Sequence of chain 1.B:
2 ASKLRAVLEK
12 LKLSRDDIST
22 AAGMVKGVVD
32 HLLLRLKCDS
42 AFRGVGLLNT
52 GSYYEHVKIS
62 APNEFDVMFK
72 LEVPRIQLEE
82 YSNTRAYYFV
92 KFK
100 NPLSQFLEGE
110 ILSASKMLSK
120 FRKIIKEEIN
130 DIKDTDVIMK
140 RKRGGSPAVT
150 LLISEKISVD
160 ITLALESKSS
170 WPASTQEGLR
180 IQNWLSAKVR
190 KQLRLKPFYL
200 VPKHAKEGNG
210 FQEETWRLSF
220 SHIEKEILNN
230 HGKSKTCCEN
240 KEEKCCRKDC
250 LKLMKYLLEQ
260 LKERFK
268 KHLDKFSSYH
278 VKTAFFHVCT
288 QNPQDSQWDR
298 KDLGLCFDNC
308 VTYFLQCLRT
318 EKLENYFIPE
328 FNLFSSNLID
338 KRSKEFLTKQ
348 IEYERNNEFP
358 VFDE

Binding-site contacts:
Ligand atom C16 contacts residue SER274 of chain 1.B at 3.9 Å.
Ligand atom N1 contacts residue TYR276 of chain 1.B at 3.6 Å.
Ligand atom P18 contacts residue SER274 of chain 1.B at 3.7 Å.
Ligand atom N3 contacts residue ARG216 of chain 1.B at 3.7 Å.
Ligand atom C2 contacts residue TYR276 of chain 1.B at 3.4 Å (hydrophobic).
Ligand atom N9 contacts residue TYR276 of chain 1.B at 3.5 Å.
Ligand atom O23 contacts residue LYS141 of chain 1.B at 3.9 Å.
Ligand atom C38 contacts residue ARG216 of chain 1.B at 3.9 Å.
Ligand atom C6 contacts residue TYR276 of chain 1.B at 3.5 Å (hydrophobic).
Ligand atom C25 contacts residue GLY143 of chain 1.B at 3.5 Å.
Ligand atom C34 contacts residue PRO146 of chain 1.B at 3.9 Å (hydrophobic).
Ligand atom C38 contacts residue PRO146 of chain 1.B at 3.8 Å (hydrophobic).
Ligand atom C37 contacts residue PRO146 of chain 1.B at 3.7 Å (hydrophobic).
Ligand atom N41 contacts residue ASP159 of chain 1.B at 3.0 Å (salt-bridge).
Ligand atom C34 contacts residue ARG216 of chain 1.B at 3.8 Å.
Ligand atom C40 contacts residue ASP67 of chain 1.B at 3.7 Å.
Ligand atom O23 contacts residue ARG142 of chain 1.B at 3.8 Å.
Ligand atom C6 contacts residue ARG216 of chain 1.B at 3.7 Å.
Ligand atom C1' contacts residue TYR276 of chain 1.B at 3.7 Å (hydrophobic).
Ligand atom C1' contacts residue LEU330 of chain 1.B at 3.9 Å (hydrophobic).
Ligand atom O2' contacts residue LEU330 of chain 1.B at 3.5 Å.
Ligand atom O31 contacts residue SER145 of chain 1.B at 3.2 Å.
Ligand atom O29 contacts residue LYS202 of chain 1.B at 3.2 Å.
Ligand atom N01 contacts residue SER220 of chain 1.B at 3.5 Å (h-bond).
Ligand atom N41 contacts residue ASP67 of chain 1.B at 2.5 Å (salt-bridge).
Ligand atom C2 contacts residue ARG216 of chain 1.B at 3.2 Å.
Ligand atom O19 contacts residue SER274 of chain 1.B at 2.7 Å (h-bond).
Ligand atom N7 contacts residue TYR276 of chain 1.B at 3.7 Å.
Ligand atom N41 contacts residue THR161 of chain 1.B at 3.8 Å.
Ligand atom C8 contacts residue TYR276 of chain 1.B at 3.6 Å (hydrophobic).
Ligand atom O43 contacts residue ARG216 of chain 1.B at 2.9 Å (salt-bridge).
Ligand atom N3 contacts residue TYR276 of chain 1.B at 3.4 Å.
Ligand atom N35 contacts residue ARG216 of chain 1.B at 2.9 Å (salt-bridge).
Ligand atom C5 contacts residue TYR276 of chain 1.B at 3.6 Å (hydrophobic).
Ligand atom C4 contacts residue TYR276 of chain 1.B at 3.5 Å (hydrophobic).
Ligand atom C36 contacts residue PRO146 of chain 1.B at 3.5 Å (hydrophobic).
Ligand atom O17 contacts residue SER274 of chain 1.B at 3.8 Å.
Ligand atom O4' contacts residue TYR276 of chain 1.B at 3.7 Å.
Ligand atom N1 contacts residue ARG216 of chain 1.B at 3.2 Å (salt-bridge).
Ligand atom N33 contacts residue PRO146 of chain 1.B at 3.6 Å.

A small-molecule ligand and the protein it binds are described below.
Small molecule (SMILES): Nc1nc(=O)c2ncn([C@@H]3O[C@@H]4COP(=O)(O)O[C@H]5[C@@H](O)[C@H](n6cnc7c(N)ncnc76)O[C@@H]5COP(=O)(O)O[C@@H]3[C@@H]4O)c2[nH]1